Sequence of chain 2.A:
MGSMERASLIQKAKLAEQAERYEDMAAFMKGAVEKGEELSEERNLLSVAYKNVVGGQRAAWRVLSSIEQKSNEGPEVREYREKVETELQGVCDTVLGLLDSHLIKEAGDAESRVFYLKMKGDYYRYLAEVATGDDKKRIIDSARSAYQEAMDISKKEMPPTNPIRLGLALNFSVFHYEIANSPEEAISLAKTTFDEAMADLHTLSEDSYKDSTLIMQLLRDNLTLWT

Sequence of chain 2.B:
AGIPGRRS

The protein below binds the small molecule below.
Small molecule (SMILES): O=Cc1ccc(C(=O)N2CCOCC2)cc1

Binding-site contacts:
Ligand atom C15 contacts residue ILE8 of chain 2.B at 3.8 Å (hydrophobic).
Ligand atom C03 contacts residue ILE173 of chain 2.A at 4.2 Å (hydrophobic).
Ligand atom C04 contacts residue ILE8 of chain 2.B at 3.9 Å (hydrophobic).
Ligand atom C11 contacts residue ILE8 of chain 2.B at 4.2 Å (hydrophobic).
Ligand atom C01 contacts residue ILE8 of chain 2.B at 4.3 Å (hydrophobic).
Ligand atom C05 contacts residue ILE8 of chain 2.B at 4.3 Å (hydrophobic).
Ligand atom C04 contacts residue PRO172 of chain 2.A at 3.4 Å (hydrophobic).
Ligand atom C03 contacts residue ILE8 of chain 2.B at 3.8 Å (hydrophobic).
Ligand atom C11 contacts residue PRO9 of chain 2.B at 4.5 Å (hydrophobic).
Ligand atom C14 contacts residue ILE8 of chain 2.B at 4.2 Å (hydrophobic).
Ligand atom O10 contacts residue LEU223 of chain 2.A at 3.2 Å.
Ligand atom C04 contacts residue LYS127 of chain 2.A at 4.3 Å.
Ligand atom C05 contacts residue ILE224 of chain 2.A at 4.3 Å (hydrophobic).
Ligand atom C03 contacts residue LYS127 of chain 2.A at 2.9 Å.
Ligand atom C09 contacts residue LEU223 of chain 2.A at 3.6 Å (hydrophobic).
Ligand atom C02 contacts residue LYS127 of chain 2.A at 2.5 Å.
Ligand atom C15 contacts residue LYS127 of chain 2.A at 3.7 Å.
Ligand atom C04 contacts residue ILE173 of chain 2.A at 4.5 Å (hydrophobic).
Ligand atom C02 contacts residue ILE8 of chain 2.B at 4.0 Å (hydrophobic).
Ligand atom C01 contacts residue LYS127 of chain 2.A at 1.4 Å.
Ligand atom C06 contacts residue ILE224 of chain 2.A at 4.2 Å (hydrophobic).
Ligand atom C02 contacts residue ILE173 of chain 2.A at 4.4 Å (hydrophobic).
Ligand atom C03 contacts residue GLY176 of chain 2.A at 3.8 Å.
Ligand atom C11 contacts residue LEU223 of chain 2.A at 3.8 Å (hydrophobic).
Ligand atom C04 contacts residue ILE224 of chain 2.A at 3.6 Å (hydrophobic).
Ligand atom C12 contacts residue ILE8 of chain 2.B at 4.4 Å (hydrophobic).
Ligand atom O13 contacts residue PRO172 of chain 2.A at 3.8 Å.
Ligand atom O13 contacts residue ILE224 of chain 2.A at 4.2 Å.
Ligand atom C03 contacts residue PRO172 of chain 2.A at 3.4 Å (hydrophobic).